Sequence of chain 1.E:
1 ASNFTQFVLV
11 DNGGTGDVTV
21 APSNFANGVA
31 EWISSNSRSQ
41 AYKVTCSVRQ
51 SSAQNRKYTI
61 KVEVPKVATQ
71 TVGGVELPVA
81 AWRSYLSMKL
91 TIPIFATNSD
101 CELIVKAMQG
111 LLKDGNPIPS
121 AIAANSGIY

Binding-site contacts:
Ligand atom N9 contacts residue TYR85 of chain 6.E at 4.0 Å.
Ligand atom N6 contacts residue CYS46 of chain 6.E at 3.4 Å (h-bond).
Ligand atom N1 contacts residue THR59 of chain 6.E at 3.5 Å.
Ligand atom O6 contacts residue LYS61 of chain 6.E at 3.0 Å (salt-bridge).
Ligand atom P contacts residue TYR85 of chain 6.E at 3.7 Å.
Ligand atom C2 contacts residue THR59 of chain 6.E at 4.1 Å.
Ligand atom C5 contacts residue THR45 of chain 6.E at 3.1 Å.
Ligand atom OP1 contacts residue LYS43 of chain 6.E at 2.9 Å (salt-bridge).
Ligand atom C8 contacts residue THR45 of chain 6.E at 3.8 Å.
Ligand atom N6 contacts residue SER47 of chain 6.E at 4.1 Å.
Ligand atom C2 contacts residue SER47 of chain 6.E at 3.4 Å.
Ligand atom C5' contacts residue TYR85 of chain 6.E at 4.0 Å (hydrophobic).
Ligand atom N1 contacts residue SER47 of chain 6.E at 2.9 Å (h-bond).
Ligand atom N9 contacts residue LYS61 of chain 6.E at 3.7 Å.
Ligand atom N7 contacts residue TYR85 of chain 6.E at 3.7 Å.
Ligand atom C6 contacts residue LYS61 of chain 6.E at 3.8 Å.
Ligand atom OP1 contacts residue TYR85 of chain 6.E at 3.5 Å (h-bond).
Ligand atom N7 contacts residue THR45 of chain 6.E at 2.5 Å (h-bond).
Ligand atom N6 contacts residue LYS61 of chain 6.E at 4.1 Å.
Ligand atom C4 contacts residue LYS61 of chain 6.E at 3.7 Å.
Ligand atom P contacts residue LYS43 of chain 6.E at 3.2 Å.
Ligand atom C6 contacts residue VAL29 of chain 6.E at 4.1 Å (hydrophobic).
Ligand atom OP2 contacts residue GLU63 of chain 6.E at 3.6 Å (salt-bridge).
Ligand atom C6 contacts residue SER47 of chain 6.E at 3.9 Å.
Ligand atom N1 contacts residue TYR85 of chain 6.E at 3.5 Å.
Ligand atom N6 contacts residue TYR85 of chain 6.E at 3.4 Å.
Ligand atom N6 contacts residue THR59 of chain 6.E at 2.8 Å (h-bond).
Ligand atom C8 contacts residue TYR85 of chain 6.E at 3.8 Å (hydrophobic).
Ligand atom N6 contacts residue THR45 of chain 6.E at 2.5 Å (h-bond).
Ligand atom N6 contacts residue THR91 of chain 1.E at 3.5 Å (h-bond).
Ligand atom OP2 contacts residue LYS43 of chain 6.E at 2.7 Å (salt-bridge).
Ligand atom C8 contacts residue LYS61 of chain 6.E at 3.7 Å.
Ligand atom C5 contacts residue VAL29 of chain 6.E at 4.0 Å (hydrophobic).
Ligand atom C5 contacts residue LYS61 of chain 6.E at 3.7 Å.
Ligand atom N7 contacts residue LYS61 of chain 6.E at 3.7 Å.
Ligand atom C5 contacts residue TYR85 of chain 6.E at 3.5 Å (hydrophobic).
Ligand atom C6 contacts residue TYR85 of chain 6.E at 3.4 Å (hydrophobic).
Ligand atom C4 contacts residue TYR85 of chain 6.E at 3.8 Å (hydrophobic).
Ligand atom C6 contacts residue THR45 of chain 6.E at 3.1 Å.
Ligand atom C6 contacts residue THR59 of chain 6.E at 3.6 Å.

A small-molecule ligand and the protein it binds are described below.
Small molecule (SMILES): Nc1nc(=O)c2ncn([C@@H]3O[C@H](CO[P](=O)(O)O[C@H]4[C@@H](O)[C@H](n5cnc6c(N)ncnc65)O[C@@H]4CO[P](=O)(O)O[C@@H]4[C@@H](O)[C@H](n5cnc6c(N)ncnc65)O[C@@H]4COP(=O)=O)[C@@H](O)[C@H]3O)c2[nH]1

Sequence of chain 6.E:
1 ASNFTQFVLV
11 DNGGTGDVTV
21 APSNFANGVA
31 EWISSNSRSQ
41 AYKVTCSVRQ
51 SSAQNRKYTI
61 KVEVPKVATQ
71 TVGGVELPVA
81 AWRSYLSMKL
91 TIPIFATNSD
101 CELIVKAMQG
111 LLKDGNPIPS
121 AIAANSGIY